Binding-site contacts:
Ligand atom N23 contacts residue GLY274 of chain 2.B at 3.8 Å.
Ligand atom C10 contacts residue PHE278 of chain 2.B at 3.5 Å (hydrophobic).
Ligand atom O02 contacts residue SO41 of chain 2.LA at 3.7 Å.
Ligand atom N09 contacts residue PHE278 of chain 2.B at 3.9 Å.
Ligand atom C18 contacts residue GLY274 of chain 2.B at 3.6 Å.
Ligand atom O02 contacts residue PHE245 of chain 2.B at 3.9 Å.
Ligand atom O02 contacts residue MET262 of chain 2.B at 3.4 Å.
Ligand atom C03 contacts residue PHE278 of chain 2.B at 3.7 Å (hydrophobic).
Ligand atom C17 contacts residue MET262 of chain 2.B at 3.8 Å (hydrophobic).
Ligand atom C15 contacts residue MET262 of chain 2.B at 3.6 Å (hydrophobic).
Ligand atom C05 contacts residue PHE278 of chain 2.B at 3.7 Å (hydrophobic).
Ligand atom C24 contacts residue PHE278 of chain 2.B at 3.6 Å (hydrophobic).
Ligand atom C22 contacts residue TYR242 of chain 2.B at 3.3 Å (hydrophobic).
Ligand atom C07 contacts residue SER226 of chain 2.B at 3.2 Å.
Ligand atom C17 contacts residue GLY274 of chain 2.B at 3.6 Å.
Ligand atom C24 contacts residue GOL1 of chain 2.OA at 3.6 Å.
Ligand atom N09 contacts residue GLN275 of chain 2.B at 3.2 Å (h-bond).
Ligand atom C19 contacts residue MET262 of chain 2.B at 3.8 Å (hydrophobic).
Ligand atom N16 contacts residue MET262 of chain 2.B at 3.6 Å.
Ligand atom N16 contacts residue GOL1 of chain 2.OA at 3.2 Å (h-bond).
Ligand atom C13 contacts residue GLN275 of chain 2.B at 3.5 Å.
Ligand atom N11 contacts residue PHE278 of chain 2.B at 3.8 Å.
Ligand atom C25 contacts residue MET262 of chain 2.B at 3.8 Å (hydrophobic).
Ligand atom C08 contacts residue GLN275 of chain 2.B at 3.6 Å.
Ligand atom C21 contacts residue LYS267 of chain 2.B at 3.6 Å.
Ligand atom C21 contacts residue GLU270 of chain 2.B at 3.4 Å.
Ligand atom C14 contacts residue TYR242 of chain 2.B at 3.2 Å (hydrophobic).
Ligand atom N04 contacts residue PHE278 of chain 2.B at 3.7 Å.
Ligand atom C06 contacts residue ILE241 of chain 2.B at 3.8 Å (hydrophobic).
Ligand atom C25 contacts residue PHE278 of chain 2.B at 3.3 Å (hydrophobic).
Ligand atom C21 contacts residue PRO261 of chain 2.B at 3.7 Å (hydrophobic).
Ligand atom C14 contacts residue MET262 of chain 2.B at 3.7 Å (hydrophobic).
Ligand atom C14 contacts residue GLN275 of chain 2.B at 3.8 Å.
Ligand atom C18 contacts residue MET262 of chain 2.B at 3.8 Å (hydrophobic).
Ligand atom C19 contacts residue GLY274 of chain 2.B at 3.8 Å.
Ligand atom C06 contacts residue SER226 of chain 2.B at 3.9 Å.
Ligand atom C20 contacts residue PRO261 of chain 2.B at 3.8 Å (hydrophobic).
Ligand atom C18 contacts residue GOL1 of chain 2.OA at 3.3 Å.
Ligand atom C13 contacts residue PHE245 of chain 2.B at 3.6 Å (hydrophobic).
Ligand atom N23 contacts residue TYR242 of chain 2.B at 2.8 Å (h-bond).

Sequence of chain 2.B:
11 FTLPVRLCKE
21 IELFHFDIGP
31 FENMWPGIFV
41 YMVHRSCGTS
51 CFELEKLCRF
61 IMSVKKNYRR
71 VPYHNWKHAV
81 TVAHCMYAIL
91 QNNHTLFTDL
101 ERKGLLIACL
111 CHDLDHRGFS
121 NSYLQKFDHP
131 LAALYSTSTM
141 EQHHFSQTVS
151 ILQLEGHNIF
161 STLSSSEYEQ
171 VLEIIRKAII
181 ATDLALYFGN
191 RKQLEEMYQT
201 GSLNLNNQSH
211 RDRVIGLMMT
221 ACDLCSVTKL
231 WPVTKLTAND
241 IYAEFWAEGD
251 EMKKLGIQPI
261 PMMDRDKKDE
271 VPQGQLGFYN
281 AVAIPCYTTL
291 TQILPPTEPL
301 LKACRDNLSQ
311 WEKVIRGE

The protein below binds the small molecule below.
Small molecule (SMILES): COc1nc2cccnc2n1-c1ccc(Nc2ccc(C)cn2)cc1